A protein and the small-molecule ligand that binds it are described below.
Small molecule (SMILES): CC(=O)N[C@@H]1[C@@H](O)[C@H](O)[C@@H](CO)O[C@H]1O

Binding-site contacts:
Ligand atom N2 contacts residue ASN123 of chain 1.A at 3.6 Å (h-bond).
Ligand atom C7 contacts residue ASN123 of chain 1.A at 3.6 Å.
Ligand atom C3 contacts residue SER119 of chain 1.A at 4.1 Å.
Ligand atom C4 contacts residue ASN123 of chain 1.A at 3.6 Å.
Ligand atom C5 contacts residue ASN123 of chain 1.A at 3.2 Å.
Ligand atom C6 contacts residue ASN123 of chain 1.A at 3.1 Å.
Ligand atom C5 contacts residue SER119 of chain 1.A at 4.2 Å.
Ligand atom O6 contacts residue PHE120 of chain 1.A at 4.3 Å.
Ligand atom O6 contacts residue LEU101 of chain 1.A at 3.8 Å.
Ligand atom C2 contacts residue ASN123 of chain 1.A at 2.6 Å.
Ligand atom O5 contacts residue ASN123 of chain 1.A at 2.4 Å (h-bond).
Ligand atom O6 contacts residue ASN123 of chain 1.A at 2.9 Å (h-bond).
Ligand atom C6 contacts residue SER119 of chain 1.A at 4.0 Å.
Ligand atom O7 contacts residue ASN123 of chain 1.A at 2.7 Å (h-bond).
Ligand atom O4 contacts residue SER119 of chain 1.A at 3.4 Å (h-bond).
Ligand atom C3 contacts residue ASN123 of chain 1.A at 3.7 Å.
Ligand atom O3 contacts residue SER119 of chain 1.A at 4.0 Å.
Ligand atom C1 contacts residue ASN123 of chain 1.A at 1.5 Å.
Ligand atom C6 contacts residue PHE120 of chain 1.A at 4.3 Å (hydrophobic).
Ligand atom C4 contacts residue SER119 of chain 1.A at 3.2 Å.

Sequence of chain 1.A:
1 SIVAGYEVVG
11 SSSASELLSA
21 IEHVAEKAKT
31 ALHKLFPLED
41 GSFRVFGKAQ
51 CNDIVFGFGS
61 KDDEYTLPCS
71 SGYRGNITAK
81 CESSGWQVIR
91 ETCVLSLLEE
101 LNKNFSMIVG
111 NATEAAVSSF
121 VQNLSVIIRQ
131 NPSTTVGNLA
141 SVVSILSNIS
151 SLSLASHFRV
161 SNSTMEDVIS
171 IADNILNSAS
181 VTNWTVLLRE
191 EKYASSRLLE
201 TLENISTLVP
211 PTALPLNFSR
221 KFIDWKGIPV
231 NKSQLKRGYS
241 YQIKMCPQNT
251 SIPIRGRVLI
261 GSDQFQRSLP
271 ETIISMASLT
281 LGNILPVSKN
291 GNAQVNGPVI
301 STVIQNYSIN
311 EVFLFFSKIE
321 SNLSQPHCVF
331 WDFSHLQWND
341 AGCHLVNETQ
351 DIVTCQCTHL